Sequence of chain 1.H:
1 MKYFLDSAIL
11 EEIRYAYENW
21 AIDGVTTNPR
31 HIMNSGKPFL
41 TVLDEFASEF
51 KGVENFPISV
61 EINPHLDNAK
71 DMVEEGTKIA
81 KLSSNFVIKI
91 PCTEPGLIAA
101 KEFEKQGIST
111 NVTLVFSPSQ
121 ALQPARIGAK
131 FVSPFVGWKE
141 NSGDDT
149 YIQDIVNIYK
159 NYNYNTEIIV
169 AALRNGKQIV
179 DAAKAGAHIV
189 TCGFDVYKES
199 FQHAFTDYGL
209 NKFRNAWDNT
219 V

Binding-site contacts:
Ligand atom S13 contacts residue ASN28 of chain 1.H at 3.9 Å.
Ligand atom C12 contacts residue HIS31 of chain 1.H at 3.7 Å.
Ligand atom O14 contacts residue ARG172 of chain 1.H at 2.6 Å (salt-bridge).
Ligand atom C5 contacts residue LYS89 of chain 1.H at 2.2 Å.
Ligand atom O1 contacts residue ASN28 of chain 1.H at 3.7 Å.
Ligand atom O1 contacts residue THR26 of chain 1.H at 3.1 Å (h-bond).
Ligand atom C2 contacts residue PHE135 of chain 1.H at 3.5 Å (hydrophobic).
Ligand atom C3 contacts residue ASP6 of chain 1.H at 3.2 Å.
Ligand atom O7 contacts residue ASP6 of chain 1.H at 2.5 Å (salt-bridge).
Ligand atom O15 contacts residue ARG30 of chain 1.H at 3.1 Å (salt-bridge).
Ligand atom O2 contacts residue ASN28 of chain 1.H at 2.9 Å (h-bond).
Ligand atom O2 contacts residue ARG30 of chain 1.H at 3.0 Å (salt-bridge).
Ligand atom C1 contacts residue ASN28 of chain 1.H at 3.4 Å.
Ligand atom O7 contacts residue ALA170 of chain 1.H at 3.3 Å (h-bond).
Ligand atom O1 contacts residue ASP6 of chain 1.H at 2.5 Å (salt-bridge).
Ligand atom C1 contacts residue LYS89 of chain 1.H at 2.5 Å.
Ligand atom S13 contacts residue ARG172 of chain 1.H at 3.3 Å (salt-bridge).
Ligand atom C5 contacts residue THR113 of chain 1.H at 3.3 Å.
Ligand atom O2 contacts residue HIS31 of chain 1.H at 3.8 Å.
Ligand atom C5 contacts residue SER133 of chain 1.H at 3.5 Å.
Ligand atom O8 contacts residue LYS89 of chain 1.H at 2.7 Å (salt-bridge).
Ligand atom O1 contacts residue LYS89 of chain 1.H at 3.0 Å (salt-bridge).
Ligand atom O6 contacts residue PHE135 of chain 1.H at 3.4 Å.
Ligand atom C12 contacts residue ASN28 of chain 1.H at 3.6 Å.
Ligand atom C4 contacts residue LYS89 of chain 1.H at 1.3 Å.
Ligand atom C3 contacts residue ASN28 of chain 1.H at 3.6 Å.
Ligand atom O1 contacts residue THR27 of chain 1.H at 3.8 Å.
Ligand atom S13 contacts residue ARG30 of chain 1.H at 3.5 Å (salt-bridge).
Ligand atom O6 contacts residue ASN28 of chain 1.H at 2.4 Å (h-bond).
Ligand atom O6 contacts residue PHE211 of chain 1.C at 3.7 Å.
Ligand atom O8 contacts residue ASN111 of chain 1.H at 3.0 Å (h-bond).
Ligand atom O8 contacts residue SER133 of chain 1.H at 2.7 Å (h-bond).
Ligand atom C1 contacts residue ASP6 of chain 1.H at 3.7 Å.
Ligand atom O1 contacts residue HIS31 of chain 1.H at 3.9 Å.
Ligand atom O14 contacts residue TRP138 of chain 1.H at 3.2 Å (h-bond).
Ligand atom O7 contacts residue ALA169 of chain 1.H at 3.5 Å.
Ligand atom O7 contacts residue THR189 of chain 1.H at 3.8 Å.
Ligand atom O15 contacts residue ARG172 of chain 1.H at 3.0 Å (salt-bridge).
Ligand atom C12 contacts residue ASP6 of chain 1.H at 3.0 Å.
Ligand atom C2 contacts residue ASN28 of chain 1.H at 3.2 Å.

Sequence of chain 1.C:
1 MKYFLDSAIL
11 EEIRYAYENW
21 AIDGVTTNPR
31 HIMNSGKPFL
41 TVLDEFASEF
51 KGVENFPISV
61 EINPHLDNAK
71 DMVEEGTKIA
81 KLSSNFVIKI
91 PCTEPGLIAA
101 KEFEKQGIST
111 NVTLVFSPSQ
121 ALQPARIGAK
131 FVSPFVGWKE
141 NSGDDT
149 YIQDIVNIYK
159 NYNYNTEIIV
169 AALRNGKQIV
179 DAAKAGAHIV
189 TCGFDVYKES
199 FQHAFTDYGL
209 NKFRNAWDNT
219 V

This protein binds this small molecule.
Small molecule (SMILES): O=S(=O)(O)C[C@H](O)[C@@H](O)[C@@H](O)CCO